A protein and the small-molecule ligand that binds it are described below.
Small molecule (SMILES): O[C@@H]1CNC[C@H]1n1cc(COc2cncc(Br)c2)nn1

Sequence of chain 1.A:
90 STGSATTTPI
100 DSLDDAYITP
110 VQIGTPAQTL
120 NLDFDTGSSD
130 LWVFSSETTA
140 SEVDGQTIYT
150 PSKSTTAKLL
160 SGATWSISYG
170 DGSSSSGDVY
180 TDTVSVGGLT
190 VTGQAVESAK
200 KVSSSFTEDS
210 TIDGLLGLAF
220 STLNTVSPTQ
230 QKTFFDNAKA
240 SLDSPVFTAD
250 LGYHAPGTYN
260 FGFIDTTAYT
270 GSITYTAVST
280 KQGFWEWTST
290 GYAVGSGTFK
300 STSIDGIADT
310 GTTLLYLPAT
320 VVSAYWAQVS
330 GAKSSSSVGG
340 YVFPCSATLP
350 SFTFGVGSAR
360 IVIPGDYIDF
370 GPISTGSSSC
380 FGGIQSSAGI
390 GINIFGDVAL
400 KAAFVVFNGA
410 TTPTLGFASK

Binding-site contacts:
Ligand atom CAJ contacts residue ILE393 of chain 1.A at 3.9 Å (hydrophobic).
Ligand atom CAI contacts residue THR311 of chain 1.A at 4.0 Å.
Ligand atom NAT contacts residue ASP170 of chain 1.A at 3.3 Å.
Ligand atom OAK contacts residue GLY169 of chain 1.A at 3.5 Å.
Ligand atom CAH contacts residue ASP308 of chain 1.A at 4.0 Å.
Ligand atom CAO contacts residue TYR315 of chain 1.A at 3.2 Å (hydrophobic).
Ligand atom NAS contacts residue GLY169 of chain 1.A at 3.2 Å (h-bond).
Ligand atom CAI contacts residue ASP170 of chain 1.A at 4.0 Å.
Ligand atom CAR contacts residue ASP170 of chain 1.A at 3.5 Å.
Ligand atom CAP contacts residue ASP170 of chain 1.A at 3.7 Å.
Ligand atom CAL contacts residue GLY169 of chain 1.A at 3.9 Å.
Ligand atom NAE contacts residue SER172 of chain 1.A at 4.0 Å.
Ligand atom NAS contacts residue ASP170 of chain 1.A at 3.0 Å (salt-bridge).
Ligand atom CAP contacts residue ILE389 of chain 1.A at 3.8 Å (hydrophobic).
Ligand atom CAR contacts residue ILE389 of chain 1.A at 3.6 Å (hydrophobic).
Ligand atom CAD contacts residue ASP170 of chain 1.A at 3.6 Å.
Ligand atom OAK contacts residue ASP170 of chain 1.A at 3.6 Å.
Ligand atom OAA contacts residue GLY310 of chain 1.A at 4.0 Å.
Ligand atom CAF contacts residue SER172 of chain 1.A at 4.0 Å.
Ligand atom CAB contacts residue TYR168 of chain 1.A at 3.6 Å (hydrophobic).
Ligand atom NAN contacts residue THR311 of chain 1.A at 3.8 Å.
Ligand atom NAS contacts residue TYR168 of chain 1.A at 3.7 Å.
Ligand atom CAO contacts residue ASP170 of chain 1.A at 4.0 Å.
Ligand atom OAA contacts residue ASP124 of chain 1.A at 2.8 Å (salt-bridge).
Ligand atom CAB contacts residue LEU214 of chain 1.A at 4.0 Å (hydrophobic).
Ligand atom CAJ contacts residue THR311 of chain 1.A at 3.8 Å.
Ligand atom CAD contacts residue GLY310 of chain 1.A at 3.1 Å.
Ligand atom CAH contacts residue THR311 of chain 1.A at 3.4 Å.
Ligand atom CAR contacts residue GLY169 of chain 1.A at 3.5 Å.
Ligand atom CAF contacts residue TYR168 of chain 1.A at 3.5 Å (hydrophobic).
Ligand atom NAT contacts residue GLY169 of chain 1.A at 4.0 Å.
Ligand atom NAT contacts residue TYR168 of chain 1.A at 3.4 Å.
Ligand atom CAL contacts residue ILE389 of chain 1.A at 4.0 Å (hydrophobic).
Ligand atom CAM contacts residue THR311 of chain 1.A at 3.6 Å.
Ligand atom NAE contacts residue ASP170 of chain 1.A at 3.0 Å (salt-bridge).
Ligand atom OAA contacts residue LEU214 of chain 1.A at 3.1 Å.
Ligand atom NAN contacts residue TYR315 of chain 1.A at 3.7 Å.
Ligand atom CAB contacts residue ASP124 of chain 1.A at 3.4 Å.
Ligand atom CAL contacts residue ASP170 of chain 1.A at 3.8 Å.
Ligand atom CAC contacts residue GLY310 of chain 1.A at 3.2 Å.